Binding-site contacts:
Ligand atom C15 contacts residue SER93 of chain 1.A at 3.7 Å.
Ligand atom N1 contacts residue SER93 of chain 1.A at 3.7 Å.
Ligand atom C12 contacts residue SER93 of chain 1.A at 3.3 Å.
Ligand atom N3 contacts residue SER93 of chain 1.A at 3.6 Å.
Ligand atom C21 contacts residue ILE96 of chain 1.A at 3.7 Å (hydrophobic).
Ligand atom C10 contacts residue TYR130 of chain 1.A at 3.7 Å (hydrophobic).
Ligand atom F28 contacts residue MET51 of chain 1.A at 3.3 Å.
Ligand atom O19 contacts residue MET51 of chain 1.A at 3.6 Å.
Ligand atom O29 contacts residue ARG92 of chain 1.A at 2.9 Å (salt-bridge).
Ligand atom C21 contacts residue SER93 of chain 1.A at 3.6 Å.
Ligand atom C2 contacts residue SER93 of chain 1.A at 3.5 Å.
Ligand atom F26 contacts residue THR31 of chain 1.A at 3.5 Å.
Ligand atom F27 contacts residue ILE96 of chain 1.A at 3.7 Å.
Ligand atom C10 contacts residue SER93 of chain 1.A at 3.5 Å.
Ligand atom N3 contacts residue TYR130 of chain 1.A at 2.7 Å (h-bond).
Ligand atom F28 contacts residue MET89 of chain 1.A at 3.0 Å.
Ligand atom F27 contacts residue PHE97 of chain 1.A at 3.0 Å.
Ligand atom O20 contacts residue HIS55 of chain 1.A at 3.5 Å.
Ligand atom C22 contacts residue ILE96 of chain 1.A at 3.1 Å (hydrophobic).
Ligand atom C31 contacts residue MET89 of chain 1.A at 3.8 Å (hydrophobic).
Ligand atom F27 contacts residue LEU109 of chain 1.A at 3.8 Å.
Ligand atom C15 contacts residue ILE113 of chain 1.A at 3.6 Å (hydrophobic).
Ligand atom C13 contacts residue ARG92 of chain 1.A at 3.7 Å.
Ligand atom C5 contacts residue SER93 of chain 1.A at 3.6 Å.
Ligand atom C25 contacts residue SER93 of chain 1.A at 3.7 Å.
Ligand atom C14 contacts residue TYR130 of chain 1.A at 3.6 Å (hydrophobic).
Ligand atom F26 contacts residue ILE30 of chain 1.A at 3.2 Å.
Ligand atom F27 contacts residue SER93 of chain 1.A at 3.6 Å.
Ligand atom C10 contacts residue ILE113 of chain 1.A at 3.6 Å (hydrophobic).
Ligand atom C17 contacts residue MET89 of chain 1.A at 3.8 Å (hydrophobic).
Ligand atom C31 contacts residue LEU48 of chain 1.A at 3.6 Å (hydrophobic).
Ligand atom C2 contacts residue TYR130 of chain 1.A at 3.4 Å (hydrophobic).
Ligand atom C24 contacts residue MET126 of chain 1.A at 3.6 Å (hydrophobic).
Ligand atom F26 contacts residue ILE96 of chain 1.A at 3.3 Å.
Ligand atom C32 contacts residue MET126 of chain 1.A at 3.4 Å (hydrophobic).
Ligand atom C5 contacts residue TYR130 of chain 1.A at 3.7 Å (hydrophobic).
Ligand atom C31 contacts residue PHE90 of chain 1.A at 3.7 Å (hydrophobic).
Ligand atom C25 contacts residue MET89 of chain 1.A at 3.7 Å (hydrophobic).
Ligand atom N9 contacts residue SER93 of chain 1.A at 3.0 Å (h-bond).
Ligand atom C30 contacts residue PHE90 of chain 1.A at 3.8 Å (hydrophobic).

Sequence of chain 1.A:
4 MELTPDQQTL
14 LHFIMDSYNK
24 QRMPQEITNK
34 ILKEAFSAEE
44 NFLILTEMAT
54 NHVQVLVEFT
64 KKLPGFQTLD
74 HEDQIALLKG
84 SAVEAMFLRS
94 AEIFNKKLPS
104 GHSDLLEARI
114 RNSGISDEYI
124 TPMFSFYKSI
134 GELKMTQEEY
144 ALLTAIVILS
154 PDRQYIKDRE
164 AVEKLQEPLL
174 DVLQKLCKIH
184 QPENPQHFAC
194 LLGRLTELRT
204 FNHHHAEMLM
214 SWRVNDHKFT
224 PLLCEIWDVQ

This protein binds this small molecule.
Small molecule (SMILES): O=C(O)c1ccc(NC(=O)[C@H](C2CCCCC2)n2c(-c3ccc(Cl)cc3)nc3cc(F)c(F)cc32)c(F)c1